The protein below binds the small molecule below.
Small molecule (SMILES): O[C@@H]1[C@@H](O)[C@H](O)OC[C@H]1O

Sequence of chain 1.A:
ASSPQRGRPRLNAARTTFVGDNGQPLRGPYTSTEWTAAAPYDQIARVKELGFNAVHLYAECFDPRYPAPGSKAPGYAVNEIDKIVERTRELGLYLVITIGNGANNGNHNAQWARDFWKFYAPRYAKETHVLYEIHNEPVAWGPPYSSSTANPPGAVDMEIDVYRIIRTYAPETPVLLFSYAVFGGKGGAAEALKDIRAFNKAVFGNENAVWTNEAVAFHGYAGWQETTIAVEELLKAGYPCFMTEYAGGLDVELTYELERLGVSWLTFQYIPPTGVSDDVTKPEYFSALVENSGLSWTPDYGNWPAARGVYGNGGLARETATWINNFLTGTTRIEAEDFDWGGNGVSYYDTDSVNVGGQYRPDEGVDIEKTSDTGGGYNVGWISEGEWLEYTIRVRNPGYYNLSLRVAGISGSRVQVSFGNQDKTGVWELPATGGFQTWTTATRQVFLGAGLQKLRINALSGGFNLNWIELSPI

Binding-site contacts:
Ligand atom C3 contacts residue ASN102 of chain 1.A at 4.0 Å.
Ligand atom C5 contacts residue VAL285 of chain 1.A at 3.9 Å (hydrophobic).
Ligand atom O5 contacts residue VAL285 of chain 1.A at 3.9 Å.
Ligand atom C2 contacts residue ASN102 of chain 1.A at 3.9 Å.
Ligand atom C5 contacts residue PHE277 of chain 1.A at 3.7 Å (hydrophobic).
Ligand atom O4 contacts residue TYR59 of chain 1.A at 4.3 Å.
Ligand atom C1 contacts residue TYR59 of chain 1.A at 4.2 Å (hydrophobic).
Ligand atom C3 contacts residue GLY103 of chain 1.A at 4.0 Å.
Ligand atom O3 contacts residue TRP36 of chain 1.A at 4.5 Å.
Ligand atom O1 contacts residue GLU246 of chain 1.A at 4.3 Å.
Ligand atom C1 contacts residue GLU246 of chain 1.A at 4.1 Å.
Ligand atom O2 contacts residue GLY101 of chain 1.A at 3.9 Å.
Ligand atom O1 contacts residue ASN106 of chain 1.A at 2.9 Å (h-bond).
Ligand atom O2 contacts residue GLY103 of chain 1.A at 3.6 Å.
Ligand atom C1 contacts residue PHE277 of chain 1.A at 4.3 Å (hydrophobic).
Ligand atom C4 contacts residue VAL285 of chain 1.A at 4.2 Å (hydrophobic).
Ligand atom O3 contacts residue GLY101 of chain 1.A at 4.1 Å.
Ligand atom C1 contacts residue ASN106 of chain 1.A at 3.9 Å.
Ligand atom C2 contacts residue GLY103 of chain 1.A at 3.9 Å.
Ligand atom O2 contacts residue ASN137 of chain 1.A at 3.3 Å (h-bond).
Ligand atom C1 contacts residue ASN137 of chain 1.A at 4.1 Å.
Ligand atom O3 contacts residue GLU35 of chain 1.A at 2.6 Å (salt-bridge).
Ligand atom C3 contacts residue TYR59 of chain 1.A at 4.1 Å (hydrophobic).
Ligand atom O5 contacts residue GLU246 of chain 1.A at 4.4 Å.
Ligand atom C4 contacts residue TYR59 of chain 1.A at 4.5 Å (hydrophobic).
Ligand atom O5 contacts residue PHE277 of chain 1.A at 3.2 Å.
Ligand atom O2 contacts residue ASN102 of chain 1.A at 2.9 Å (h-bond).
Ligand atom O4 contacts residue SER33 of chain 1.A at 4.0 Å.
Ligand atom O4 contacts residue GLU35 of chain 1.A at 2.5 Å (salt-bridge).
Ligand atom O3 contacts residue ASN102 of chain 1.A at 3.4 Å (h-bond).
Ligand atom O4 contacts residue TRP36 of chain 1.A at 4.0 Å.
Ligand atom C2 contacts residue ASN137 of chain 1.A at 4.3 Å.
Ligand atom O2 contacts residue ASN106 of chain 1.A at 2.8 Å (h-bond).
Ligand atom C3 contacts residue GLY101 of chain 1.A at 4.3 Å.
Ligand atom O3 contacts residue GLY103 of chain 1.A at 3.0 Å (h-bond).
Ligand atom C2 contacts residue ASN106 of chain 1.A at 3.6 Å.
Ligand atom C4 contacts residue GLU35 of chain 1.A at 3.5 Å.
Ligand atom C3 contacts residue GLU35 of chain 1.A at 3.3 Å.
Ligand atom C5 contacts residue TYR59 of chain 1.A at 4.0 Å (hydrophobic).
Ligand atom O1 contacts residue ASN137 of chain 1.A at 4.3 Å.